Sequence of chain 1.A:
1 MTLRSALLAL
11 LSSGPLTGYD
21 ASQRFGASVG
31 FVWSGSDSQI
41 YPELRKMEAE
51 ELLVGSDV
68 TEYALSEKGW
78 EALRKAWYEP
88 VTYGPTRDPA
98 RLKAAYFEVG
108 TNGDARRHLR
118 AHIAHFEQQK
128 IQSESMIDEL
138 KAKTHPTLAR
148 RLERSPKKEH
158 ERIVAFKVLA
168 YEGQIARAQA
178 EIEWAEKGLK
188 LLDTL

Sequence of chain 1.B:
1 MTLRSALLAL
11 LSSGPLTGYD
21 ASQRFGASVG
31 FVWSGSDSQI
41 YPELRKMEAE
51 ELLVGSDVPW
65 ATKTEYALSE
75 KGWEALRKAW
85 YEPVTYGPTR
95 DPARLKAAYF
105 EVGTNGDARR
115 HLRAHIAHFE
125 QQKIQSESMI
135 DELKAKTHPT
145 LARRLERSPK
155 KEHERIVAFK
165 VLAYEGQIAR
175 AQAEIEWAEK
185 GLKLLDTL

Binding-site contacts:
Ligand atom CV contacts residue ALA102 of chain 1.A at 3.8 Å (hydrophobic).
Ligand atom OM contacts residue TYR168 of chain 1.B at 3.3 Å (h-bond).
Ligand atom CM1 contacts residue LEU137 of chain 1.B at 3.5 Å (hydrophobic).
Ligand atom CV contacts residue TYR103 of chain 1.A at 3.8 Å (hydrophobic).
Ligand atom O3 contacts residue SER28 of chain 1.B at 3.7 Å.
Ligand atom OM contacts residue SER28 of chain 1.B at 3.4 Å.
Ligand atom CC contacts residue LYS164 of chain 1.B at 3.9 Å.
Ligand atom O1 contacts residue TYR103 of chain 1.A at 2.7 Å (h-bond).
Ligand atom CC contacts residue THR144 of chain 1.B at 3.5 Å.
Ligand atom CO1 contacts residue LEU145 of chain 1.B at 3.8 Å (hydrophobic).
Ligand atom O2 contacts residue ARG148 of chain 1.B at 2.8 Å (salt-bridge).
Ligand atom CO2 contacts residue LYS164 of chain 1.B at 3.8 Å.
Ligand atom O3 contacts residue TYR168 of chain 1.B at 3.1 Å (h-bond).
Ligand atom CM2 contacts residue SER28 of chain 1.B at 3.6 Å.
Ligand atom CV contacts residue VAL29 of chain 1.B at 3.6 Å (hydrophobic).
Ligand atom O1 contacts residue ARG148 of chain 1.B at 2.9 Å (salt-bridge).
Ligand atom CZ contacts residue MET133 of chain 1.B at 4.0 Å (hydrophobic).
Ligand atom C1 contacts residue SER28 of chain 1.B at 4.0 Å.
Ligand atom CM2 contacts residue VAL29 of chain 1.B at 4.0 Å (hydrophobic).
Ligand atom O2 contacts residue THR144 of chain 1.B at 3.5 Å.
Ligand atom CC contacts residue ARG148 of chain 1.B at 3.5 Å.
Ligand atom CO1 contacts residue HIS142 of chain 1.B at 3.6 Å.
Ligand atom O3 contacts residue MET133 of chain 1.B at 2.9 Å (h-bond).
Ligand atom CO1 contacts residue THR144 of chain 1.B at 4.0 Å.
Ligand atom CO2 contacts residue TYR103 of chain 1.A at 3.3 Å (hydrophobic).
Ligand atom CO2 contacts residue SER28 of chain 1.B at 3.8 Å.
Ligand atom CO1 contacts residue LEU137 of chain 1.B at 4.1 Å (hydrophobic).
Ligand atom O2 contacts residue LYS164 of chain 1.B at 3.9 Å.
Ligand atom CM1 contacts residue SER28 of chain 1.B at 3.8 Å.
Ligand atom CZ contacts residue LEU137 of chain 1.B at 4.0 Å (hydrophobic).
Ligand atom O1 contacts residue THR144 of chain 1.B at 3.6 Å.
Ligand atom CM1 contacts residue HIS142 of chain 1.B at 3.3 Å.
Ligand atom C1 contacts residue LYS164 of chain 1.B at 3.9 Å.
Ligand atom CZ contacts residue SER28 of chain 1.B at 3.6 Å.
Ligand atom CO1 contacts residue SER28 of chain 1.B at 4.0 Å.
Ligand atom CC contacts residue TYR103 of chain 1.A at 3.6 Å (hydrophobic).
Ligand atom C1 contacts residue TYR103 of chain 1.A at 4.0 Å (hydrophobic).
Ligand atom C1 contacts residue THR144 of chain 1.B at 4.0 Å.
Ligand atom O2 contacts residue LEU145 of chain 1.B at 3.7 Å.
Ligand atom OM contacts residue VAL29 of chain 1.B at 3.6 Å.

The small molecule below binds the protein below.
Small molecule (SMILES): COc1cc(C(=O)[O-])ccc1O